Binding-site contacts:
Ligand atom O17 contacts residue TYR88 of chain 3.A at 2.9 Å (h-bond).
Ligand atom C13 contacts residue PHE159 of chain 1.A at 3.6 Å (hydrophobic).
Ligand atom O17 contacts residue PO41 of chain 3.D at 2.6 Å (h-bond).
Ligand atom N12 contacts residue PO41 of chain 3.D at 3.7 Å.
Ligand atom C8 contacts residue THR242 of chain 3.A at 3.6 Å.
Ligand atom O15 contacts residue VAL260 of chain 3.A at 3.6 Å.
Ligand atom N9 contacts residue ALA117 of chain 3.A at 3.4 Å.
Ligand atom N9 contacts residue ASN243 of chain 3.A at 3.7 Å.
Ligand atom N2 contacts residue GLU201 of chain 3.A at 3.5 Å (salt-bridge).
Ligand atom N2 contacts residue ASN243 of chain 3.A at 3.4 Å (h-bond).
Ligand atom C11 contacts residue MET219 of chain 3.A at 3.6 Å (hydrophobic).
Ligand atom N3 contacts residue GLY118 of chain 3.A at 3.5 Å.
Ligand atom C16 contacts residue SER33 of chain 3.A at 3.7 Å.
Ligand atom C5 contacts residue GLY118 of chain 3.A at 3.7 Å.
Ligand atom C6 contacts residue PHE200 of chain 3.A at 3.7 Å (hydrophobic).
Ligand atom C2 contacts residue GLU201 of chain 3.A at 3.6 Å.
Ligand atom O17 contacts residue HIS86 of chain 3.A at 3.5 Å (h-bond).
Ligand atom C4 contacts residue ASN243 of chain 3.A at 3.5 Å.
Ligand atom C14 contacts residue HIS257 of chain 3.A at 3.3 Å.
Ligand atom C16 contacts residue PHE159 of chain 1.A at 3.3 Å (hydrophobic).
Ligand atom C6 contacts residue GLU201 of chain 3.A at 3.7 Å.
Ligand atom N3 contacts residue ASN243 of chain 3.A at 2.6 Å (h-bond).
Ligand atom N9 contacts residue THR242 of chain 3.A at 2.8 Å (h-bond).
Ligand atom C4 contacts residue GLY118 of chain 3.A at 3.5 Å.
Ligand atom C10 contacts residue ALA116 of chain 3.A at 3.7 Å (hydrophobic).
Ligand atom N9 contacts residue GLY118 of chain 3.A at 3.6 Å (h-bond).
Ligand atom C16 contacts residue TYR88 of chain 3.A at 3.4 Å (hydrophobic).
Ligand atom C2 contacts residue ASN243 of chain 3.A at 3.6 Å.
Ligand atom C8 contacts residue ALA117 of chain 3.A at 3.5 Å (hydrophobic).
Ligand atom O17 contacts residue SER33 of chain 3.A at 3.5 Å (h-bond).
Ligand atom C16 contacts residue PO41 of chain 3.D at 3.5 Å.
Ligand atom C10 contacts residue GLY218 of chain 3.A at 3.8 Å.
Ligand atom C8 contacts residue ALA116 of chain 3.A at 3.4 Å (hydrophobic).
Ligand atom N1 contacts residue PHE200 of chain 3.A at 3.5 Å.
Ligand atom O6 contacts residue MET219 of chain 3.A at 3.5 Å.
Ligand atom O6 contacts residue GLU201 of chain 3.A at 3.1 Å (salt-bridge).
Ligand atom O15 contacts residue HIS257 of chain 3.A at 3.0 Å (h-bond).
Ligand atom C14 contacts residue PHE159 of chain 1.A at 3.7 Å (hydrophobic).
Ligand atom N2 contacts residue VAL245 of chain 3.A at 3.6 Å.
Ligand atom N1 contacts residue GLU201 of chain 3.A at 2.8 Å (salt-bridge).

Sequence of chain 1.A:
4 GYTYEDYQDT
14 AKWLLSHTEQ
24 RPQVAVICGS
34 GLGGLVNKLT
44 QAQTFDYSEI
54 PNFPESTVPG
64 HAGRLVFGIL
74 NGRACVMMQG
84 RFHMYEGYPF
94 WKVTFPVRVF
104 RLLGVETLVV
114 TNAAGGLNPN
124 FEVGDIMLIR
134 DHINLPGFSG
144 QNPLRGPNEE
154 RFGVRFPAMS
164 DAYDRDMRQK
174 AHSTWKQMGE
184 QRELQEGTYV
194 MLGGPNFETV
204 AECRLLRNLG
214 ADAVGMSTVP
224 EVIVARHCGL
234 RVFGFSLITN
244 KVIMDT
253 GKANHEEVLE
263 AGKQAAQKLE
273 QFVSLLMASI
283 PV

Sequence of chain 3.A:
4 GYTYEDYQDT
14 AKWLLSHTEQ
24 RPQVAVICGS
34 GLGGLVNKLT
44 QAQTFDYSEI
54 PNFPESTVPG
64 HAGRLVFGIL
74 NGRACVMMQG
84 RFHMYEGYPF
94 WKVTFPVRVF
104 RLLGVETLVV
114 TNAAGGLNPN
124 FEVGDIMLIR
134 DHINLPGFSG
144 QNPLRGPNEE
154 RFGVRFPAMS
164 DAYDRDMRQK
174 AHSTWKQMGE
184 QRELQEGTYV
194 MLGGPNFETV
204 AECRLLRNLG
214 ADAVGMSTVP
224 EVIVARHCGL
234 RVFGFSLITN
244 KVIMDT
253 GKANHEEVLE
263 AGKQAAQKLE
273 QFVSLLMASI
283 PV

A small-molecule ligand and the protein it binds are described below.
Small molecule (SMILES): Nc1nc2ncn(CCNC(CO)CO)c2c(=O)[nH]1